Sequence of chain 1.A:
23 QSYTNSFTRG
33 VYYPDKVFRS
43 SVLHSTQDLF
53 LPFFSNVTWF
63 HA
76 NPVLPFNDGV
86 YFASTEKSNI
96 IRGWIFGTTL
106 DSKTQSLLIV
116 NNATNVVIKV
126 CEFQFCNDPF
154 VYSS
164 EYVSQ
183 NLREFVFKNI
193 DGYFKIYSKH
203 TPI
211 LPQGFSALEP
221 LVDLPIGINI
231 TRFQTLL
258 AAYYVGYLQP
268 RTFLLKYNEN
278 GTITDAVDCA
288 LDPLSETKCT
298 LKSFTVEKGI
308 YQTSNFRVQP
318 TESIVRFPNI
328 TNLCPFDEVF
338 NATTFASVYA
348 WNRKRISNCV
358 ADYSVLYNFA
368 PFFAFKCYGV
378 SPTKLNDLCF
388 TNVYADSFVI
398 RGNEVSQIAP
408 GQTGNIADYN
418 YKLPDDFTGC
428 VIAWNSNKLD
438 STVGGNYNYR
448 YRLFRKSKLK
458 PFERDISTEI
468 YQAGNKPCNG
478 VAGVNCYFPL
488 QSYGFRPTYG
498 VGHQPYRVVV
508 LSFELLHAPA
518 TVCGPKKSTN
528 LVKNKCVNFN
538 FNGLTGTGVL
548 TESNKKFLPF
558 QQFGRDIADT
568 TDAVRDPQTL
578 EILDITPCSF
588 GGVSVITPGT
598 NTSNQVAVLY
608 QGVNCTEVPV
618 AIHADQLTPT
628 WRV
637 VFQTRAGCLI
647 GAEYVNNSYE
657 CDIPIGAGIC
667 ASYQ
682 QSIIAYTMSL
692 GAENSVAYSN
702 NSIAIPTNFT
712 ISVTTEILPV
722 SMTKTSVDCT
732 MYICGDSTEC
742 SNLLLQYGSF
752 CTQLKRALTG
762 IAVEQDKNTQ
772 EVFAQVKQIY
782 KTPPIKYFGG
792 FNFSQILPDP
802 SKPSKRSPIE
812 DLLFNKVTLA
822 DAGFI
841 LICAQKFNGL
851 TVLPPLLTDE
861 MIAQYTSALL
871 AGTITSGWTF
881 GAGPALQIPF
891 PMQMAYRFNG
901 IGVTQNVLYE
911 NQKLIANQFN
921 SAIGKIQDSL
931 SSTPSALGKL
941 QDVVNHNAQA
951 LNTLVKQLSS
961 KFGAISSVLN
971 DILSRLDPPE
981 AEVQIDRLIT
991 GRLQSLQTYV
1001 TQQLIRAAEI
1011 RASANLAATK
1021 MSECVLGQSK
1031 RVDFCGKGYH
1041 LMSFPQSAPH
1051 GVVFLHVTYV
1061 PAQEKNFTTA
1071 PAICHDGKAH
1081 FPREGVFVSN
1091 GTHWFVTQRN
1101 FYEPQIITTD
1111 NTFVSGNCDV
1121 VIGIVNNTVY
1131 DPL

This small molecule binds to this protein.
Small molecule (SMILES): CC(=O)N[C@@H]1[C@@H](O)[C@H](O)[C@@H](CO)O[C@H]1O

Binding-site contacts:
Ligand atom O6 contacts residue ASN611 of chain 1.C at 4.4 Å.
Ligand atom C7 contacts residue ASN611 of chain 1.C at 3.9 Å.
Ligand atom C2 contacts residue ASN611 of chain 1.C at 2.4 Å.
Ligand atom N2 contacts residue GLN639 of chain 1.C at 4.4 Å.
Ligand atom O5 contacts residue ASN611 of chain 1.C at 2.4 Å (h-bond).
Ligand atom C8 contacts residue GLN639 of chain 1.C at 4.0 Å.
Ligand atom O7 contacts residue ASN611 of chain 1.C at 4.4 Å.
Ligand atom C1 contacts residue ASN611 of chain 1.C at 1.4 Å.
Ligand atom C4 contacts residue ASN611 of chain 1.C at 4.2 Å.
Ligand atom C8 contacts residue ILE826 of chain 1.A at 3.7 Å (hydrophobic).
Ligand atom C5 contacts residue ASN611 of chain 1.C at 3.7 Å.
Ligand atom C3 contacts residue ASN611 of chain 1.C at 3.8 Å.
Ligand atom N2 contacts residue ASN611 of chain 1.C at 2.9 Å (h-bond).
Ligand atom C7 contacts residue ILE826 of chain 1.A at 4.5 Å (hydrophobic).

Sequence of chain 1.C:
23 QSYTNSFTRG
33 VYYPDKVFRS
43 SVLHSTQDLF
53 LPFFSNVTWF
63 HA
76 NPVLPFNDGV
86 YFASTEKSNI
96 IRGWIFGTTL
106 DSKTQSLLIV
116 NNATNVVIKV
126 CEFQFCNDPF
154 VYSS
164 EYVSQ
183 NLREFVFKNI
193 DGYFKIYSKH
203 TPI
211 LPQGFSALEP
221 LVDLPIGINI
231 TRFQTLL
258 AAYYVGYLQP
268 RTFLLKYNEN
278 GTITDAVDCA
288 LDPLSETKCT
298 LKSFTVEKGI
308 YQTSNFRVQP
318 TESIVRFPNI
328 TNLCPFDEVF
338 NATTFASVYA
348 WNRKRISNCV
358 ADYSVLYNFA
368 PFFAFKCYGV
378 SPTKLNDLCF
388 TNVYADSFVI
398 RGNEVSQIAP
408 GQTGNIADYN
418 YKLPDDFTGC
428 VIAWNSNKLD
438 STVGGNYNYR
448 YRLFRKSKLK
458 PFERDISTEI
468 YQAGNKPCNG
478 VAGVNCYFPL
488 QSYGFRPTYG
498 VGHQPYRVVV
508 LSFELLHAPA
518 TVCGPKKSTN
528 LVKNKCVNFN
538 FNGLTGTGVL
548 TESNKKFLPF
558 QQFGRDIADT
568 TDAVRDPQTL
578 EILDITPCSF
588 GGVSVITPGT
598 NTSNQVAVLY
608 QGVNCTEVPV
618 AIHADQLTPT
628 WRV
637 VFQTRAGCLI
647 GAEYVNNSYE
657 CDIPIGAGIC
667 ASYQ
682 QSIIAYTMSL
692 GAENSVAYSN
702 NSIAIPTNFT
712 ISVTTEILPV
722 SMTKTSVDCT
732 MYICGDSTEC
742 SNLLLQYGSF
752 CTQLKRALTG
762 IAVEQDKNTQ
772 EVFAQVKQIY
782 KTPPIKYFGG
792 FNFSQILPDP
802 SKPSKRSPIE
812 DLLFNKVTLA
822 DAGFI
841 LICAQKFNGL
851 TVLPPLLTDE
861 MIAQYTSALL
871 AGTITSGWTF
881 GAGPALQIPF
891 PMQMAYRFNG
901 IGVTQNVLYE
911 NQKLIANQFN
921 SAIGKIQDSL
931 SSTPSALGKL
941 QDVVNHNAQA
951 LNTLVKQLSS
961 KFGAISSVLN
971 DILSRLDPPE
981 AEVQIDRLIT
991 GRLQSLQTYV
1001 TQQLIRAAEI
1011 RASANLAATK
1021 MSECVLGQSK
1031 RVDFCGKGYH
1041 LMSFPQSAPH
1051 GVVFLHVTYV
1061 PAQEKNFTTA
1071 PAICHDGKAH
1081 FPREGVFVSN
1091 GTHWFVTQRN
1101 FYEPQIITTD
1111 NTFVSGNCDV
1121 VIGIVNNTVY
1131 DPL